A protein and the small-molecule ligand that binds it are described below.
Small molecule (SMILES): CC(=O)N[C@@H]1[C@@H](O)[C@H](O)[C@@H](CO)O[C@H]1O

Binding-site contacts:
Ligand atom C1 contacts residue ILE211 of chain 32.B at 4.1 Å (hydrophobic).
Ligand atom C5 contacts residue ASN212 of chain 32.B at 3.7 Å.
Ligand atom O5 contacts residue ASN212 of chain 32.B at 2.4 Å (h-bond).
Ligand atom O6 contacts residue ASN212 of chain 32.B at 4.4 Å.
Ligand atom O7 contacts residue ASN212 of chain 32.B at 4.5 Å.
Ligand atom C7 contacts residue ASN212 of chain 32.B at 3.9 Å.
Ligand atom N2 contacts residue ASN212 of chain 32.B at 2.9 Å (h-bond).
Ligand atom C2 contacts residue ASN212 of chain 32.B at 2.5 Å.
Ligand atom N2 contacts residue ILE211 of chain 32.B at 4.0 Å.
Ligand atom C1 contacts residue ASN212 of chain 32.B at 1.4 Å.
Ligand atom C4 contacts residue ASN212 of chain 32.B at 4.2 Å.
Ligand atom C3 contacts residue ASN212 of chain 32.B at 3.8 Å.

Sequence of chain 32.B:
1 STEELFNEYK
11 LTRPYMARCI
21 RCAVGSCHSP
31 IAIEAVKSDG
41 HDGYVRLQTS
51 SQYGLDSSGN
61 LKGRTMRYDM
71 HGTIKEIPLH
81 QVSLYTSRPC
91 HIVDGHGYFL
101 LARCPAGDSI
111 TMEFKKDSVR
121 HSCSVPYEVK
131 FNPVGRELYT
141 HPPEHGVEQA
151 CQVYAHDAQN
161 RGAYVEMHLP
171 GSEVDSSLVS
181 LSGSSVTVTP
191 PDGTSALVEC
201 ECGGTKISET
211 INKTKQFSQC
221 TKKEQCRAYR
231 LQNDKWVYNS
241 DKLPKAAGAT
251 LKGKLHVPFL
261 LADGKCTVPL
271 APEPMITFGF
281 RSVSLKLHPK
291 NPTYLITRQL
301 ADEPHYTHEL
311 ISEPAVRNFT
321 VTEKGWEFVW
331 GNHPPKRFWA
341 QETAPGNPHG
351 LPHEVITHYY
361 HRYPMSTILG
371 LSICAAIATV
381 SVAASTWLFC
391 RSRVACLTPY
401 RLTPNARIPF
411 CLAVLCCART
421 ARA